Binding-site contacts:
Ligand atom O7 contacts residue ASN203 of chain 1.C at 3.6 Å (h-bond).
Ligand atom C7 contacts residue ASN203 of chain 1.C at 3.7 Å.
Ligand atom C8 contacts residue ASN203 of chain 1.C at 3.8 Å.
Ligand atom C1 contacts residue THR205 of chain 1.C at 3.7 Å.
Ligand atom C2 contacts residue THR205 of chain 1.C at 4.1 Å.
Ligand atom C5 contacts residue THR205 of chain 1.C at 4.4 Å.
Ligand atom C3 contacts residue THR205 of chain 1.C at 4.1 Å.
Ligand atom N2 contacts residue THR205 of chain 1.C at 4.0 Å.
Ligand atom O5 contacts residue THR205 of chain 1.C at 4.5 Å.
Ligand atom N2 contacts residue ASN203 of chain 1.C at 4.4 Å.
Ligand atom C1 contacts residue ASN203 of chain 1.C at 3.9 Å.

The protein below binds the small molecule below.
Small molecule (SMILES): CC(=O)N[C@@H]1[C@@H](O)[C@H](O)[C@@H](CO)O[C@H]1O

Sequence of chain 1.C:
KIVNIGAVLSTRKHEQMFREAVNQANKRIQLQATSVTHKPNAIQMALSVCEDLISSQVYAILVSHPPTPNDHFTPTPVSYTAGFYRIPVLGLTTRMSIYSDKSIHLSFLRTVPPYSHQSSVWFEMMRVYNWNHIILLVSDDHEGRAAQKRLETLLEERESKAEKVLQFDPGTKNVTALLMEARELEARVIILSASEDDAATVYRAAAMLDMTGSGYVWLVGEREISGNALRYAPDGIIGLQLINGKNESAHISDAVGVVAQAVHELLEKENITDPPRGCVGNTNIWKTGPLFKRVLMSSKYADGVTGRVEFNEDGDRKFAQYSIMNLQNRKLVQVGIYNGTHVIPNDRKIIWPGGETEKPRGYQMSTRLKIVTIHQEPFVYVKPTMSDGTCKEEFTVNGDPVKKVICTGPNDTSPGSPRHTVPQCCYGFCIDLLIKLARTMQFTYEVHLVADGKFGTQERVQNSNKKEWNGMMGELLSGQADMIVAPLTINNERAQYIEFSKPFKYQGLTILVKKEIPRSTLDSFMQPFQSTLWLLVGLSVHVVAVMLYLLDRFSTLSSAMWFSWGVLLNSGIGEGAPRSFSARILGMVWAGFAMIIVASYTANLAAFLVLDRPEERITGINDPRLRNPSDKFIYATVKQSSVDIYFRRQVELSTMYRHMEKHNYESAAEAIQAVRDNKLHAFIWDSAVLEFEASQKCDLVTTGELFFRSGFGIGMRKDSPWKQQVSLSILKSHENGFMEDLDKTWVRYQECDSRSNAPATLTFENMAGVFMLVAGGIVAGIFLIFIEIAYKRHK